Binding-site contacts:
Ligand atom O4 contacts residue ASN382 of chain 3.A at 4.4 Å.
Ligand atom C8 contacts residue ASN65 of chain 1.A at 4.3 Å.
Ligand atom C3 contacts residue ASN65 of chain 1.A at 3.7 Å.
Ligand atom C5 contacts residue ASN65 of chain 1.A at 3.6 Å.
Ligand atom C1 contacts residue SER356 of chain 1.A at 4.1 Å.
Ligand atom C8 contacts residue LYS388 of chain 1.A at 3.6 Å.
Ligand atom C1 contacts residue ASN65 of chain 1.A at 1.4 Å.
Ligand atom N2 contacts residue SER356 of chain 1.A at 3.7 Å.
Ligand atom C4 contacts residue ASN65 of chain 1.A at 4.2 Å.
Ligand atom C8 contacts residue SER356 of chain 1.A at 3.7 Å.
Ligand atom C7 contacts residue SER356 of chain 1.A at 3.9 Å.
Ligand atom O3 contacts residue PHE385 of chain 3.A at 4.2 Å.
Ligand atom O7 contacts residue ASN65 of chain 1.A at 3.4 Å (h-bond).
Ligand atom N2 contacts residue ASN65 of chain 1.A at 2.8 Å (h-bond).
Ligand atom C2 contacts residue ASN65 of chain 1.A at 2.3 Å.
Ligand atom C4 contacts residue PHE385 of chain 3.A at 4.4 Å (hydrophobic).
Ligand atom C7 contacts residue ASN65 of chain 1.A at 3.2 Å.
Ligand atom O5 contacts residue ASN65 of chain 1.A at 2.4 Å (h-bond).

A protein and the small-molecule ligand that binds it are described below.
Small molecule (SMILES): CC(=O)N[C@H]1[C@H](O[C@H]2[C@H](O)[C@@H](NC(C)=O)CO[C@@H]2CO[C@@H]2O[C@@H](C)[C@@H](O)[C@@H](O)[C@@H]2O)O[C@H](CO)[C@@H](O)[C@@H]1O

Sequence of chain 3.A:
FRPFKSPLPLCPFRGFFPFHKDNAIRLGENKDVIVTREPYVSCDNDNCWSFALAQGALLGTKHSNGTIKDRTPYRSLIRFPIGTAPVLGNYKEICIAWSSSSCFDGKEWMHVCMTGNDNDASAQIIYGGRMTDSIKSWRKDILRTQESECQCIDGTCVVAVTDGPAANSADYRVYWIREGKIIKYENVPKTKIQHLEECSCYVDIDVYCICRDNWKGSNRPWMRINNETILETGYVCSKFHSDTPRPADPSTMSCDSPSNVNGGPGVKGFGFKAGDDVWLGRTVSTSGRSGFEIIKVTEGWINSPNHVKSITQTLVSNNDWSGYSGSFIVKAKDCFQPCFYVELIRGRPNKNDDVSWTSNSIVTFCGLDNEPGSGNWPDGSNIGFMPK

Sequence of chain 1.A:
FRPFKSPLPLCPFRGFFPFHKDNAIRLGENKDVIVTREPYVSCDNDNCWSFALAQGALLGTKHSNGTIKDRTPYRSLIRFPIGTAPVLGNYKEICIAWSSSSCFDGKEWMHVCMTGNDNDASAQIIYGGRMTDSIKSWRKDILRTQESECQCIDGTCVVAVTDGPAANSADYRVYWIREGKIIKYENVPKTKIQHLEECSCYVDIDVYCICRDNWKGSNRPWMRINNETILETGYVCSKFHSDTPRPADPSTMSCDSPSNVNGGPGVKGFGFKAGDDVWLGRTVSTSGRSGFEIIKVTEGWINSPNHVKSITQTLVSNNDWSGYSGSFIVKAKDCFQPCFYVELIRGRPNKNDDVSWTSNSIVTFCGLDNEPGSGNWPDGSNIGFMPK